Sequence of chain 1.B:
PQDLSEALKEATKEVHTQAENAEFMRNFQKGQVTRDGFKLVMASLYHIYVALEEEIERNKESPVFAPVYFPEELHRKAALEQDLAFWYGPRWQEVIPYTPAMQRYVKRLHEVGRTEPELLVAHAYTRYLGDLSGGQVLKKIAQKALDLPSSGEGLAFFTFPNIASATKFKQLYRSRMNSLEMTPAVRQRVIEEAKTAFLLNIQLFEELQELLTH

The protein below binds the small molecule below.
Small molecule (SMILES): C=CC1=C(C)C2=[O+]c3c(C=C)c(C)c4n3[Fe]35<-N6=C(C=C(C)C6=C4)C=c4c(CCC(=O)O)c(C)c(n43)=CC1=N->52

Binding-site contacts:
Ligand atom C4C contacts residue HIS25 of chain 1.B at 3.6 Å.
Ligand atom ND contacts residue NO1 of chain 1.F at 2.7 Å (h-bond).
Ligand atom CAB contacts residue GLN38 of chain 1.B at 3.0 Å.
Ligand atom C1D contacts residue HIS25 of chain 1.B at 3.3 Å.
Ligand atom NB contacts residue NO1 of chain 1.F at 2.7 Å (h-bond).
Ligand atom C2B contacts residue GLU29 of chain 1.B at 3.6 Å.
Ligand atom C1A contacts residue NO1 of chain 1.F at 3.5 Å.
Ligand atom C1C contacts residue NO1 of chain 1.F at 3.6 Å.
Ligand atom CHD contacts residue GLY139 of chain 1.B at 3.6 Å.
Ligand atom C4C contacts residue NO1 of chain 1.F at 3.6 Å.
Ligand atom C1D contacts residue GLY139 of chain 1.B at 3.5 Å.
Ligand atom CHD contacts residue HIS25 of chain 1.B at 3.7 Å.
Ligand atom NA contacts residue HIS25 of chain 1.B at 3.4 Å (h-bond).
Ligand atom C1B contacts residue NO1 of chain 1.F at 3.5 Å.
Ligand atom CMD contacts residue THR135 of chain 1.B at 3.5 Å.
Ligand atom FE contacts residue NO1 of chain 1.F at 1.8 Å.
Ligand atom C4D contacts residue NO1 of chain 1.F at 3.5 Å.
Ligand atom CBC contacts residue PHE207 of chain 1.B at 3.5 Å (hydrophobic).
Ligand atom C4B contacts residue NO1 of chain 1.F at 3.5 Å.
Ligand atom C1B contacts residue GLU29 of chain 1.B at 3.3 Å.
Ligand atom CHB contacts residue GLU29 of chain 1.B at 3.6 Å.
Ligand atom O1D contacts residue TYR134 of chain 1.B at 3.2 Å (h-bond).
Ligand atom C4A contacts residue NO1 of chain 1.F at 3.5 Å.
Ligand atom CBD contacts residue TYR134 of chain 1.B at 3.2 Å (hydrophobic).
Ligand atom CBB contacts residue MET34 of chain 1.B at 3.4 Å (hydrophobic).
Ligand atom FE contacts residue HIS25 of chain 1.B at 2.5 Å.
Ligand atom C4D contacts residue HIS25 of chain 1.B at 3.4 Å.
Ligand atom NC contacts residue HIS25 of chain 1.B at 3.1 Å (h-bond).
Ligand atom NC contacts residue NO1 of chain 1.F at 2.7 Å (h-bond).
Ligand atom CBC contacts residue ASN210 of chain 1.B at 3.5 Å.
Ligand atom ND contacts residue HIS25 of chain 1.B at 2.7 Å (h-bond).
Ligand atom NB contacts residue GLU29 of chain 1.B at 3.6 Å.
Ligand atom CGD contacts residue TYR134 of chain 1.B at 3.0 Å (hydrophobic).
Ligand atom NA contacts residue NO1 of chain 1.F at 2.7 Å (h-bond).
Ligand atom C2D contacts residue GLY139 of chain 1.B at 3.5 Å.
Ligand atom CBB contacts residue GLN38 of chain 1.B at 3.4 Å.
Ligand atom O1D contacts residue LYS18 of chain 1.B at 3.0 Å.
Ligand atom O2D contacts residue TYR134 of chain 1.B at 3.6 Å (h-bond).
Ligand atom NB contacts residue HIS25 of chain 1.B at 3.3 Å.
Ligand atom C1D contacts residue NO1 of chain 1.F at 3.6 Å.